A small-molecule ligand and the protein it binds are described below.
Small molecule (SMILES): CC[C@@](C)(O)C(=O)CCCC[C@H]1C=CC(=O)O1

Sequence of chain 1.D:
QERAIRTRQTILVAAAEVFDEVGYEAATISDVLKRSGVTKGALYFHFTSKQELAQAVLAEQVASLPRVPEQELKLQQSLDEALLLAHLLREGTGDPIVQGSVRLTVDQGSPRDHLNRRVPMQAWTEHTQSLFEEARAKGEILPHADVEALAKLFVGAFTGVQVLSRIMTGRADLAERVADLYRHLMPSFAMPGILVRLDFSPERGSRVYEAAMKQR

Binding-site contacts:
Ligand atom C5 contacts residue GLU95 of chain 1.D at 3.8 Å.
Ligand atom O15 contacts residue TRP138 of chain 1.D at 3.3 Å.
Ligand atom C7 contacts residue TRP138 of chain 1.D at 3.6 Å (hydrophobic).
Ligand atom C3 contacts residue THR173 of chain 1.D at 3.7 Å.
Ligand atom O6 contacts residue VAL116 of chain 1.D at 3.5 Å.
Ligand atom C8 contacts residue TRP138 of chain 1.D at 3.6 Å (hydrophobic).
Ligand atom C9 contacts residue TRP138 of chain 1.D at 3.6 Å (hydrophobic).
Ligand atom C14 contacts residue PHE172 of chain 1.D at 3.9 Å (hydrophobic).
Ligand atom C11 contacts residue TRP138 of chain 1.D at 3.5 Å (hydrophobic).
Ligand atom C2 contacts residue MET135 of chain 1.D at 3.9 Å (hydrophobic).
Ligand atom C8 contacts residue PHE172 of chain 1.D at 4.0 Å (hydrophobic).
Ligand atom C13 contacts residue ALA96 of chain 1.D at 3.9 Å (hydrophobic).
Ligand atom C1 contacts residue THR173 of chain 1.D at 3.4 Å.
Ligand atom C2 contacts residue THR173 of chain 1.D at 3.4 Å.
Ligand atom C4 contacts residue GLN75 of chain 1.D at 3.5 Å.
Ligand atom C4 contacts residue TRP138 of chain 1.D at 4.0 Å (hydrophobic).
Ligand atom C7 contacts residue THR173 of chain 1.D at 3.5 Å.
Ligand atom C10 contacts residue LEU99 of chain 1.D at 3.8 Å (hydrophobic).
Ligand atom C3 contacts residue MET135 of chain 1.D at 3.7 Å (hydrophobic).
Ligand atom C10 contacts residue TRP138 of chain 1.D at 3.6 Å (hydrophobic).
Ligand atom C4 contacts residue THR173 of chain 1.D at 3.9 Å.
Ligand atom O6 contacts residue GLN176 of chain 1.D at 3.0 Å (h-bond).
Ligand atom O15 contacts residue THR142 of chain 1.D at 3.0 Å (h-bond).
Ligand atom C3 contacts residue GLN75 of chain 1.D at 3.6 Å.
Ligand atom O6 contacts residue THR173 of chain 1.D at 3.5 Å.
Ligand atom C2 contacts residue VAL116 of chain 1.D at 3.9 Å (hydrophobic).
Ligand atom O5 contacts residue PHE172 of chain 1.D at 3.8 Å.
Ligand atom C1 contacts residue VAL116 of chain 1.D at 3.6 Å (hydrophobic).
Ligand atom O15 contacts residue VAL169 of chain 1.D at 3.4 Å.
Ligand atom O16 contacts residue THR142 of chain 1.D at 2.7 Å (h-bond).
Ligand atom C8 contacts residue LEU99 of chain 1.D at 3.7 Å (hydrophobic).
Ligand atom C14 contacts residue TYR196 of chain 1.D at 3.4 Å (hydrophobic).
Ligand atom C14 contacts residue PHE168 of chain 1.D at 3.5 Å (hydrophobic).
Ligand atom C11 contacts residue THR142 of chain 1.D at 3.8 Å.
Ligand atom C13 contacts residue TYR196 of chain 1.D at 3.5 Å (hydrophobic).
Ligand atom C2 contacts residue VAL120 of chain 1.D at 3.7 Å (hydrophobic).
Ligand atom C12 contacts residue THR142 of chain 1.D at 3.8 Å.
Ligand atom O5 contacts residue THR173 of chain 1.D at 3.8 Å.
Ligand atom C5 contacts residue TRP138 of chain 1.D at 3.8 Å (hydrophobic).
Ligand atom O6 contacts residue VAL120 of chain 1.D at 4.0 Å.